A small-molecule ligand and the protein it binds are described below.
Small molecule (SMILES): CC[C@H](C)[C@H](N)C(=O)N[C@@H](COP(=O)(O)O)C(=O)N[C@@H](CC(C)C)C(=O)N1CCC[C@H]1C(=O)O

Sequence of chain 1.C:
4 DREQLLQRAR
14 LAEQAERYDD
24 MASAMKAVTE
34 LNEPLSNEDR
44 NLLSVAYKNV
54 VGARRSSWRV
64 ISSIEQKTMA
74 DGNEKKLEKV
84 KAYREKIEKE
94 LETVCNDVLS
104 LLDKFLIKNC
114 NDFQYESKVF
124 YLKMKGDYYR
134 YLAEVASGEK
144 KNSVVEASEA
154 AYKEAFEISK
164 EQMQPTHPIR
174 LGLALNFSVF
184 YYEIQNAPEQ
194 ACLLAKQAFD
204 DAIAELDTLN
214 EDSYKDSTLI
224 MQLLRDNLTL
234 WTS

Binding-site contacts:
Ligand atom CD1 contacts residue ILE223 of chain 1.C at 3.7 Å (hydrophobic).
Ligand atom CG contacts residue LEU226 of chain 1.C at 4.0 Å (hydrophobic).
Ligand atom P contacts residue TYR134 of chain 1.C at 3.8 Å.
Ligand atom O1P contacts residue ARG58 of chain 1.C at 2.8 Å (salt-bridge).
Ligand atom O contacts residue LEU178 of chain 1.C at 3.7 Å.
Ligand atom O contacts residue ASN230 of chain 1.C at 2.9 Å (h-bond).
Ligand atom O2P contacts residue ARG58 of chain 1.C at 2.8 Å (salt-bridge).
Ligand atom P contacts residue LYS51 of chain 1.C at 3.4 Å.
Ligand atom CB contacts residue ARG133 of chain 1.C at 4.1 Å.
Ligand atom CB contacts residue ASN179 of chain 1.C at 3.5 Å.
Ligand atom C contacts residue ASN230 of chain 1.C at 4.0 Å.
Ligand atom CB contacts residue LEU178 of chain 1.C at 4.0 Å (hydrophobic).
Ligand atom O2P contacts residue TYR134 of chain 1.C at 4.0 Å.
Ligand atom C contacts residue ASN179 of chain 1.C at 3.7 Å.
Ligand atom OG contacts residue LYS51 of chain 1.C at 4.1 Å.
Ligand atom O contacts residue LYS51 of chain 1.C at 4.0 Å.
Ligand atom N contacts residue LEU178 of chain 1.C at 3.6 Å.
Ligand atom CD2 contacts residue LYS126 of chain 1.C at 4.1 Å.
Ligand atom P contacts residue ARG133 of chain 1.C at 3.9 Å.
Ligand atom P contacts residue ARG58 of chain 1.C at 3.7 Å.
Ligand atom CA contacts residue ASN230 of chain 1.C at 4.0 Å.
Ligand atom CA contacts residue ASN179 of chain 1.C at 3.8 Å.
Ligand atom CB contacts residue ASN179 of chain 1.C at 3.5 Å.
Ligand atom CA contacts residue ASN179 of chain 1.C at 3.6 Å.
Ligand atom O1P contacts residue TYR134 of chain 1.C at 3.9 Å.
Ligand atom N contacts residue ASN230 of chain 1.C at 3.5 Å (h-bond).
Ligand atom O2P contacts residue ARG133 of chain 1.C at 2.9 Å (salt-bridge).
Ligand atom CB contacts residue ASN230 of chain 1.C at 3.8 Å.
Ligand atom N contacts residue ASN179 of chain 1.C at 2.9 Å (h-bond).
Ligand atom O1P contacts residue LYS51 of chain 1.C at 2.3 Å (salt-bridge).
Ligand atom O contacts residue LYS51 of chain 1.C at 3.4 Å.
Ligand atom O3P contacts residue TYR134 of chain 1.C at 2.6 Å (h-bond).
Ligand atom CD contacts residue LEU226 of chain 1.C at 3.5 Å (hydrophobic).
Ligand atom O contacts residue VAL182 of chain 1.C at 3.6 Å.
Ligand atom O3P contacts residue LYS51 of chain 1.C at 3.6 Å (salt-bridge).
Ligand atom O3P contacts residue ARG133 of chain 1.C at 2.8 Å (salt-bridge).
Ligand atom C contacts residue LEU178 of chain 1.C at 4.0 Å (hydrophobic).
Ligand atom O3P contacts residue ASN179 of chain 1.C at 3.8 Å.
Ligand atom CA contacts residue LEU178 of chain 1.C at 3.7 Å (hydrophobic).
Ligand atom CD1 contacts residue LEU178 of chain 1.C at 4.1 Å (hydrophobic).